Sequence of chain 2.K:
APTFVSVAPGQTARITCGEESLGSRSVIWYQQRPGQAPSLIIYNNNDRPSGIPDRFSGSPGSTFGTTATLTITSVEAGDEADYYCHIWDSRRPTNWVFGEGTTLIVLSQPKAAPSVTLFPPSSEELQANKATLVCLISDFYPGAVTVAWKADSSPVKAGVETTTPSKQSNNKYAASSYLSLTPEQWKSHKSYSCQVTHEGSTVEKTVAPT

Binding-site contacts:
Ligand atom C8 contacts residue ASN118 of chain 2.A at 4.2 Å.
Ligand atom O7 contacts residue ASN118 of chain 2.A at 2.7 Å (h-bond).
Ligand atom O6 contacts residue SER120 of chain 2.A at 3.7 Å.
Ligand atom O7 contacts residue VAL104 of chain 2.A at 4.2 Å.
Ligand atom C8 contacts residue ASP290 of chain 2.A at 4.5 Å.
Ligand atom C4 contacts residue ASN118 of chain 2.A at 4.2 Å.
Ligand atom N2 contacts residue THR105 of chain 2.A at 4.4 Å.
Ligand atom O4 contacts residue TYR135 of chain 2.A at 4.2 Å.
Ligand atom C2 contacts residue TYR135 of chain 2.A at 4.3 Å (hydrophobic).
Ligand atom C2 contacts residue ASN118 of chain 2.A at 2.5 Å.
Ligand atom C7 contacts residue TYR135 of chain 2.A at 4.2 Å (hydrophobic).
Ligand atom O7 contacts residue TYR135 of chain 2.A at 3.5 Å.
Ligand atom N2 contacts residue ASN118 of chain 2.A at 2.9 Å (h-bond).
Ligand atom C7 contacts residue ASN118 of chain 2.A at 3.0 Å.
Ligand atom C1 contacts residue TYR135 of chain 2.A at 4.0 Å (hydrophobic).
Ligand atom C5 contacts residue TYR135 of chain 2.A at 4.3 Å (hydrophobic).
Ligand atom C8 contacts residue VAL104 of chain 2.A at 3.7 Å (hydrophobic).
Ligand atom O3 contacts residue TYR135 of chain 2.A at 4.3 Å.
Ligand atom N2 contacts residue TYR135 of chain 2.A at 4.3 Å.
Ligand atom C8 contacts residue TYR135 of chain 2.A at 4.5 Å (hydrophobic).
Ligand atom C1 contacts residue ASN118 of chain 2.A at 1.4 Å.
Ligand atom C8 contacts residue ARG91 of chain 2.K at 3.9 Å.
Ligand atom O5 contacts residue TYR135 of chain 2.A at 4.5 Å.
Ligand atom C3 contacts residue ASN118 of chain 2.A at 3.8 Å.
Ligand atom C4 contacts residue TYR135 of chain 2.A at 4.5 Å (hydrophobic).
Ligand atom O7 contacts residue THR105 of chain 2.A at 2.9 Å (h-bond).
Ligand atom C5 contacts residue ASN118 of chain 2.A at 3.7 Å.
Ligand atom C7 contacts residue THR105 of chain 2.A at 3.5 Å.
Ligand atom C8 contacts residue LEU137 of chain 2.A at 4.4 Å (hydrophobic).
Ligand atom C8 contacts residue THR105 of chain 2.A at 4.2 Å.
Ligand atom C3 contacts residue TYR135 of chain 2.A at 3.9 Å (hydrophobic).
Ligand atom O5 contacts residue ASN118 of chain 2.A at 2.4 Å (h-bond).

Sequence of chain 2.A:
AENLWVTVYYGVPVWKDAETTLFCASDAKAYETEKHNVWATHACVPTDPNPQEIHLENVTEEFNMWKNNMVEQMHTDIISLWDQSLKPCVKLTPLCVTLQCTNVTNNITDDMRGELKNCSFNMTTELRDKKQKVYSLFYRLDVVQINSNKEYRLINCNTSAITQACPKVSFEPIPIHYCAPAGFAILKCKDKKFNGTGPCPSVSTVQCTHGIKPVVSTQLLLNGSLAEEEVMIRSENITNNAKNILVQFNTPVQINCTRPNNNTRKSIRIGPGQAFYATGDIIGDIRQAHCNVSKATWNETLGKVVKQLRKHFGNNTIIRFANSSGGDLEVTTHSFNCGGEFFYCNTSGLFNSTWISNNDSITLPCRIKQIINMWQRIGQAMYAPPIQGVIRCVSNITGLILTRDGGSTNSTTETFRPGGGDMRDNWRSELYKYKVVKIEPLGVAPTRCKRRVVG

The protein below binds the small molecule below.
Small molecule (SMILES): CC(=O)N[C@H]1[C@H](O[C@H]2[C@H](O)[C@@H](NC(C)=O)CO[C@@H]2CO)O[C@H](CO)[C@@H](O[C@@H]2O[C@H](CO[C@H]3O[C@H](CO)[C@@H](O)[C@H](O)[C@@H]3O)[C@@H](O)[C@H](O[C@H]3O[C@H](CO)[C@@H](O)[C@H](O)[C@@H]3O)[C@@H]2O)[C@@H]1O